Sequence of chain 1.F:
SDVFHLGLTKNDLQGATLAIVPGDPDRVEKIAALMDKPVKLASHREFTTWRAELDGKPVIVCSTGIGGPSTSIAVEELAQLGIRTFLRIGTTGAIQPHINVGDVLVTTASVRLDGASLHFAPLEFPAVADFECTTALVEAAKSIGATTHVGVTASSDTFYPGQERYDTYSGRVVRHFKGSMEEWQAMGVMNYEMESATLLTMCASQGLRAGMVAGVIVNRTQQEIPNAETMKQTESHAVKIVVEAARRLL

Sequence of chain 1.E:
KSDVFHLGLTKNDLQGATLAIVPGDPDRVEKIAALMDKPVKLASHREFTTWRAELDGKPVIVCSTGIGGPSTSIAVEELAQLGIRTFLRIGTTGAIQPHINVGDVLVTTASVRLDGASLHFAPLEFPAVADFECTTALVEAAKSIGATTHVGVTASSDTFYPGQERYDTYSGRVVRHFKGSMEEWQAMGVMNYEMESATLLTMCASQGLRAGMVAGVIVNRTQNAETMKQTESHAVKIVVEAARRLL

The small molecule below binds the protein below.
Small molecule (SMILES): O=c1[nH]c(=O)n(COCCO)cc1Cc1cccc(OCc2ccccc2)c1

Binding-site contacts:
Ligand atom OAC contacts residue HIS11 of chain 1.F at 2.8 Å (h-bond).
Ligand atom CAX contacts residue PHE165 of chain 1.E at 3.6 Å (hydrophobic).
Ligand atom OAT contacts residue PO41 of chain 1.Q at 3.7 Å.
Ligand atom CBB contacts residue TYR198 of chain 1.E at 3.6 Å (hydrophobic).
Ligand atom CBA contacts residue PHE165 of chain 1.E at 3.6 Å (hydrophobic).
Ligand atom CAM contacts residue ILE223 of chain 1.E at 3.8 Å (hydrophobic).
Ligand atom CAZ contacts residue THR98 of chain 1.E at 3.6 Å.
Ligand atom CAQ contacts residue GLY99 of chain 1.E at 3.8 Å.
Ligand atom OAA contacts residue ARG171 of chain 1.E at 2.8 Å (salt-bridge).
Ligand atom OAT contacts residue THR97 of chain 1.E at 3.5 Å (h-bond).
Ligand atom CAQ contacts residue ILE223 of chain 1.E at 3.6 Å (hydrophobic).
Ligand atom CAL contacts residue PHE10 of chain 1.F at 3.7 Å (hydrophobic).
Ligand atom CAN contacts residue HIS11 of chain 1.F at 3.3 Å.
Ligand atom OAA contacts residue GLY99 of chain 1.E at 3.6 Å.
Ligand atom OAA contacts residue GLN169 of chain 1.E at 3.5 Å (h-bond).
Ligand atom CAY contacts residue THR98 of chain 1.E at 3.8 Å.
Ligand atom CAQ contacts residue THR98 of chain 1.E at 3.8 Å.
Ligand atom OAB contacts residue GLN169 of chain 1.E at 2.8 Å (h-bond).
Ligand atom OAB contacts residue MET200 of chain 1.E at 3.4 Å.
Ligand atom CAG contacts residue MET237 of chain 1.E at 3.7 Å (hydrophobic).
Ligand atom CAE contacts residue MET237 of chain 1.E at 3.7 Å (hydrophobic).
Ligand atom CAM contacts residue PHE165 of chain 1.E at 3.7 Å (hydrophobic).
Ligand atom CBA contacts residue GLY99 of chain 1.E at 3.5 Å.
Ligand atom CAI contacts residue PHE10 of chain 1.F at 3.8 Å (hydrophobic).
Ligand atom NAS contacts residue TYR198 of chain 1.E at 3.6 Å.
Ligand atom NAS contacts residue GLN169 of chain 1.E at 2.8 Å (h-bond).
Ligand atom CAL contacts residue PHE165 of chain 1.E at 3.7 Å (hydrophobic).
Ligand atom CAV contacts residue PHE10 of chain 1.F at 3.5 Å (hydrophobic).
Ligand atom OAB contacts residue TYR198 of chain 1.E at 3.8 Å.
Ligand atom NBC contacts residue THR97 of chain 1.E at 3.8 Å.
Ligand atom CAR contacts residue THR97 of chain 1.E at 3.3 Å.
Ligand atom CAP contacts residue PHE10 of chain 1.F at 3.3 Å (hydrophobic).
Ligand atom CBA contacts residue GLN169 of chain 1.E at 3.6 Å.
Ligand atom CAK contacts residue ARG171 of chain 1.E at 3.5 Å.
Ligand atom CBB contacts residue GLN169 of chain 1.E at 3.5 Å.
Ligand atom NAS contacts residue PHE165 of chain 1.E at 3.6 Å.
Ligand atom CAK contacts residue VAL224 of chain 1.E at 3.7 Å (hydrophobic).
Ligand atom CAR contacts residue PO41 of chain 1.Q at 3.8 Å.
Ligand atom CAZ contacts residue GLY99 of chain 1.E at 3.5 Å.
Ligand atom OAB contacts residue GLU199 of chain 1.E at 3.3 Å.